Sequence of chain 1.E:
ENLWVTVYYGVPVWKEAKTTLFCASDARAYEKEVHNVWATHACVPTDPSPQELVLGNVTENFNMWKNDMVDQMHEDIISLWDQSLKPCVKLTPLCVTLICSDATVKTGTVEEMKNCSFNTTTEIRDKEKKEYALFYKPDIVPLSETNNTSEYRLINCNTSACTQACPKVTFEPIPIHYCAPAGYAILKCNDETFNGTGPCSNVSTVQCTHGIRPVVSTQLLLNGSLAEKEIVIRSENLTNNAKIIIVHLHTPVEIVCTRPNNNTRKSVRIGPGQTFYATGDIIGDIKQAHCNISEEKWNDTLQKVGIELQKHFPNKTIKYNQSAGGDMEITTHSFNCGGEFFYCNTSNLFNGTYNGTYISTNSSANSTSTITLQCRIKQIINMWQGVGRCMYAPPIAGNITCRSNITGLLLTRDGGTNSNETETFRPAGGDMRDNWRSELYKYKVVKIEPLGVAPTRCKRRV

Binding-site contacts:
Ligand atom C5 contacts residue ASN406 of chain 1.E at 3.7 Å.
Ligand atom C1 contacts residue PRO253 of chain 1.E at 4.4 Å (hydrophobic).
Ligand atom O7 contacts residue ASN224 of chain 1.E at 4.2 Å.
Ligand atom C1 contacts residue ASN406 of chain 1.E at 1.4 Å.
Ligand atom C4 contacts residue ASN406 of chain 1.E at 4.2 Å.
Ligand atom O5 contacts residue PRO253 of chain 1.E at 3.5 Å.
Ligand atom N2 contacts residue ASN406 of chain 1.E at 3.0 Å (h-bond).
Ligand atom C6 contacts residue PRO253 of chain 1.E at 4.0 Å (hydrophobic).
Ligand atom C8 contacts residue NAG1 of chain 1.V at 3.5 Å.
Ligand atom C8 contacts residue ASN224 of chain 1.E at 3.4 Å.
Ligand atom C7 contacts residue ASN224 of chain 1.E at 4.1 Å.
Ligand atom O7 contacts residue ASN406 of chain 1.E at 3.1 Å (h-bond).
Ligand atom C7 contacts residue ASN406 of chain 1.E at 3.2 Å.
Ligand atom C2 contacts residue ASN406 of chain 1.E at 2.5 Å.
Ligand atom C5 contacts residue PRO253 of chain 1.E at 4.4 Å (hydrophobic).
Ligand atom C3 contacts residue ASN406 of chain 1.E at 3.8 Å.
Ligand atom O5 contacts residue ASN406 of chain 1.E at 2.3 Å (h-bond).

A protein and the small-molecule ligand that binds it are described below.
Small molecule (SMILES): CC(=O)N[C@@H]1[C@@H](O)[C@H](O)[C@@H](CO)O[C@H]1O